Binding-site contacts:
Ligand atom O13 contacts residue ARG51 of chain 1.A at 3.0 Å (salt-bridge).
Ligand atom O32 contacts residue MET83 of chain 1.A at 3.2 Å (h-bond).
Ligand atom C27 contacts residue PHE120 of chain 1.A at 3.7 Å (hydrophobic).
Ligand atom C25 contacts residue EDO1 of chain 1.P at 3.2 Å.
Ligand atom S8 contacts residue PRO33 of chain 1.A at 3.8 Å.
Ligand atom C26 contacts residue PHE120 of chain 1.A at 3.6 Å (hydrophobic).
Ligand atom N1 contacts residue TYR70 of chain 1.A at 3.6 Å.
Ligand atom O14 contacts residue TYR32 of chain 1.A at 3.7 Å.
Ligand atom S24 contacts residue EDO1 of chain 1.P at 3.2 Å (h-bond).
Ligand atom C27 contacts residue PRO33 of chain 1.A at 3.6 Å (hydrophobic).
Ligand atom C23 contacts residue ARG143 of chain 1.A at 3.7 Å.
Ligand atom C2 contacts residue TYR70 of chain 1.A at 3.5 Å (hydrophobic).
Ligand atom O13 contacts residue ASN82 of chain 1.A at 3.0 Å (h-bond).
Ligand atom O21 contacts residue ARG143 of chain 1.A at 3.0 Å (salt-bridge).
Ligand atom O14 contacts residue CYS31 of chain 1.A at 3.7 Å.
Ligand atom C15 contacts residue TYR30 of chain 1.A at 3.4 Å (hydrophobic).
Ligand atom O30 contacts residue TYR30 of chain 1.A at 3.7 Å.
Ligand atom C25 contacts residue HIS144 of chain 1.A at 3.4 Å.
Ligand atom C4 contacts residue TYR70 of chain 1.A at 3.6 Å (hydrophobic).
Ligand atom O30 contacts residue SER118 of chain 1.A at 3.3 Å (h-bond).
Ligand atom O13 contacts residue TYR70 of chain 1.A at 3.6 Å.
Ligand atom C27 contacts residue ARG143 of chain 1.A at 3.6 Å.
Ligand atom C12 contacts residue ARG51 of chain 1.A at 3.5 Å.
Ligand atom C17 contacts residue TYR70 of chain 1.A at 3.6 Å (hydrophobic).
Ligand atom O14 contacts residue PRO33 of chain 1.A at 3.4 Å.
Ligand atom O32 contacts residue CYS31 of chain 1.A at 3.7 Å.
Ligand atom O5 contacts residue TYR70 of chain 1.A at 3.6 Å.
Ligand atom O13 contacts residue CYS31 of chain 1.A at 3.5 Å (h-bond).
Ligand atom N33 contacts residue SER118 of chain 1.A at 3.2 Å (h-bond).
Ligand atom O13 contacts residue GLY81 of chain 1.A at 3.2 Å.
Ligand atom N33 contacts residue TYR130 of chain 1.A at 3.5 Å (h-bond).
Ligand atom O14 contacts residue ARG51 of chain 1.A at 2.8 Å (salt-bridge).
Ligand atom O32 contacts residue ASN82 of chain 1.A at 3.4 Å (h-bond).
Ligand atom O32 contacts residue GLY81 of chain 1.A at 3.6 Å.
Ligand atom C26 contacts residue PRO33 of chain 1.A at 3.5 Å (hydrophobic).
Ligand atom C15 contacts residue CYS31 of chain 1.A at 3.6 Å (hydrophobic).
Ligand atom C12 contacts residue CYS31 of chain 1.A at 3.7 Å (hydrophobic).
Ligand atom O5 contacts residue ARG51 of chain 1.A at 3.6 Å (salt-bridge).
Ligand atom C26 contacts residue ARG143 of chain 1.A at 3.7 Å.
Ligand atom O16 contacts residue TYR70 of chain 1.A at 3.2 Å.

A protein and the small-molecule ligand that binds it are described below.
Small molecule (SMILES): CO[C@@]1(NC(=O)Cc2cccs2)C(=O)N2C(C(=O)O)=C(COC(N)=O)CS[C@@H]21

Sequence of chain 1.A:
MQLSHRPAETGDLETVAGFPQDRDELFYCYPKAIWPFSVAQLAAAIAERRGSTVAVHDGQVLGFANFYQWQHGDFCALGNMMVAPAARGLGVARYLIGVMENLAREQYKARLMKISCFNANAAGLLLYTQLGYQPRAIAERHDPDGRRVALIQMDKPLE